Binding-site contacts:
Ligand atom C22 contacts residue ALA111 of chain 1.H at 4.0 Å (hydrophobic).
Ligand atom C12 contacts residue MET122 of chain 1.H at 4.3 Å (hydrophobic).
Ligand atom C12 contacts residue TYR200 of chain 1.G at 3.7 Å (hydrophobic).
Ligand atom N15 contacts residue TYR97 of chain 1.G at 2.6 Å (h-bond).
Ligand atom C12 contacts residue TRP151 of chain 1.G at 3.4 Å (hydrophobic).
Ligand atom C11 contacts residue MET122 of chain 1.H at 4.2 Å (hydrophobic).
Ligand atom N15 contacts residue TRP151 of chain 1.G at 3.8 Å.
Ligand atom C10 contacts residue TYR200 of chain 1.G at 4.0 Å (hydrophobic).
Ligand atom C22 contacts residue LEU110 of chain 1.H at 3.7 Å (hydrophobic).
Ligand atom N16 contacts residue VAL191 of chain 1.G at 4.2 Å.
Ligand atom N16 contacts residue TYR200 of chain 1.G at 3.7 Å.
Ligand atom C11 contacts residue TYR200 of chain 1.G at 4.0 Å (hydrophobic).
Ligand atom C14 contacts residue TYR200 of chain 1.G at 3.4 Å (hydrophobic).
Ligand atom N16 contacts residue TYR97 of chain 1.G at 4.0 Å.
Ligand atom N15 contacts residue TYR200 of chain 1.G at 3.4 Å.
Ligand atom N15 contacts residue SER150 of chain 1.G at 3.1 Å (h-bond).
Ligand atom C22 contacts residue MET122 of chain 1.H at 3.7 Å (hydrophobic).
Ligand atom O21 contacts residue ARG112 of chain 1.H at 3.8 Å.
Ligand atom C17 contacts residue MET122 of chain 1.H at 4.0 Å (hydrophobic).
Ligand atom C17 contacts residue TYR200 of chain 1.G at 3.8 Å (hydrophobic).
Ligand atom N13 contacts residue TRP151 of chain 1.G at 2.6 Å (h-bond).
Ligand atom N13 contacts residue TYR200 of chain 1.G at 3.4 Å.
Ligand atom C23 contacts residue MET122 of chain 1.H at 4.3 Å (hydrophobic).
Ligand atom O21 contacts residue MET122 of chain 1.H at 4.2 Å.
Ligand atom N09 contacts residue TRP61 of chain 1.H at 4.3 Å.
Ligand atom C18 contacts residue TYR200 of chain 1.G at 3.2 Å (hydrophobic).
Ligand atom C17 contacts residue TRP151 of chain 1.G at 3.4 Å (hydrophobic).
Ligand atom C22 contacts residue LEU120 of chain 1.H at 3.2 Å (hydrophobic).
Ligand atom C22 contacts residue TYR121 of chain 1.H at 3.7 Å (hydrophobic).
Ligand atom C19 contacts residue TYR200 of chain 1.G at 4.0 Å (hydrophobic).
Ligand atom C14 contacts residue SER150 of chain 1.G at 4.1 Å.
Ligand atom C14 contacts residue TRP151 of chain 1.G at 3.7 Å (hydrophobic).
Ligand atom C23 contacts residue THR152 of chain 1.G at 4.1 Å.
Ligand atom C24 contacts residue TRP151 of chain 1.G at 3.1 Å (hydrophobic).
Ligand atom O21 contacts residue LEU120 of chain 1.H at 3.8 Å.
Ligand atom C23 contacts residue TRP151 of chain 1.G at 3.8 Å (hydrophobic).
Ligand atom C24 contacts residue MET122 of chain 1.H at 4.1 Å (hydrophobic).
Ligand atom N13 contacts residue SER150 of chain 1.G at 4.2 Å.
Ligand atom C22 contacts residue ARG112 of chain 1.H at 3.8 Å.
Ligand atom C14 contacts residue TYR97 of chain 1.G at 3.8 Å (hydrophobic).

This protein binds this small molecule.
Small molecule (SMILES): CCCCCCCCNc1cc(-c2ccc(OC)cc2)nc(N)n1

Sequence of chain 1.H:
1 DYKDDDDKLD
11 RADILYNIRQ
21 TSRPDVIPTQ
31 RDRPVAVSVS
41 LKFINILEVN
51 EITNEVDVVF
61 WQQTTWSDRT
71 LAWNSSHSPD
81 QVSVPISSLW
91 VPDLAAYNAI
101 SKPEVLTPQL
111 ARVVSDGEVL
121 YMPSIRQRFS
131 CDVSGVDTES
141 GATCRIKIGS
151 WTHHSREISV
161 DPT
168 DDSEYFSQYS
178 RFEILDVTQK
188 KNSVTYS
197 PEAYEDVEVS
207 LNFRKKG

Sequence of chain 1.G:
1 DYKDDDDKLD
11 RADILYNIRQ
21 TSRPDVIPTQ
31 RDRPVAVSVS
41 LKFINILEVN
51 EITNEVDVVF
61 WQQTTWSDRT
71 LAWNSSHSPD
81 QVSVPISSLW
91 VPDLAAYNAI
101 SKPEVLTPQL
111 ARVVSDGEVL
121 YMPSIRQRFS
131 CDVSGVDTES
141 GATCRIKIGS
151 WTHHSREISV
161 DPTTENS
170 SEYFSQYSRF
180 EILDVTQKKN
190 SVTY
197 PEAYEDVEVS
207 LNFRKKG